Binding-site contacts:
Ligand atom C9 contacts residue THR185 of chain 1.A at 4.3 Å.
Ligand atom C9 contacts residue VAL247 of chain 1.A at 4.1 Å (hydrophobic).
Ligand atom C4 contacts residue HEM1 of chain 1.B at 3.3 Å.
Ligand atom N3 contacts residue GLY248 of chain 1.A at 4.3 Å.
Ligand atom N3 contacts residue CYS357 of chain 1.A at 4.3 Å.
Ligand atom C2 contacts residue THR252 of chain 1.A at 3.5 Å.
Ligand atom N1 contacts residue GLY248 of chain 1.A at 3.7 Å.
Ligand atom C8 contacts residue ILE395 of chain 1.A at 3.8 Å (hydrophobic).
Ligand atom C5 contacts residue THR252 of chain 1.A at 4.4 Å.
Ligand atom N1 contacts residue HEM1 of chain 1.B at 4.0 Å.
Ligand atom C4 contacts residue LEU244 of chain 1.A at 4.4 Å (hydrophobic).
Ligand atom C8 contacts residue THR185 of chain 1.A at 4.0 Å.
Ligand atom C6 contacts residue LEU244 of chain 1.A at 4.3 Å (hydrophobic).
Ligand atom C11 contacts residue VAL247 of chain 1.A at 4.2 Å (hydrophobic).
Ligand atom C2 contacts residue HEM1 of chain 1.B at 2.8 Å.
Ligand atom C10 contacts residue PHE98 of chain 1.A at 4.3 Å (hydrophobic).
Ligand atom C10 contacts residue VAL247 of chain 1.A at 3.9 Å (hydrophobic).
Ligand atom C10 contacts residue LEU244 of chain 1.A at 3.8 Å (hydrophobic).
Ligand atom C9 contacts residue PHE87 of chain 1.A at 3.1 Å (hydrophobic).
Ligand atom C5 contacts residue GLY248 of chain 1.A at 4.3 Å.
Ligand atom N3 contacts residue HEM1 of chain 1.B at 2.2 Å.
Ligand atom C11 contacts residue LEU244 of chain 1.A at 3.3 Å (hydrophobic).
Ligand atom C7 contacts residue VAL396 of chain 1.A at 3.8 Å (hydrophobic).
Ligand atom C10 contacts residue TYR96 of chain 1.A at 4.3 Å (hydrophobic).
Ligand atom C10 contacts residue PHE87 of chain 1.A at 4.0 Å (hydrophobic).
Ligand atom N1 contacts residue THR252 of chain 1.A at 3.1 Å.
Ligand atom C8 contacts residue PHE87 of chain 1.A at 3.5 Å (hydrophobic).
Ligand atom C9 contacts residue TYR96 of chain 1.A at 4.5 Å (hydrophobic).
Ligand atom C5 contacts residue HEM1 of chain 1.B at 4.3 Å.
Ligand atom C2 contacts residue GLY248 of chain 1.A at 3.7 Å.
Ligand atom C8 contacts residue VAL396 of chain 1.A at 3.9 Å (hydrophobic).

Sequence of chain 1.A:
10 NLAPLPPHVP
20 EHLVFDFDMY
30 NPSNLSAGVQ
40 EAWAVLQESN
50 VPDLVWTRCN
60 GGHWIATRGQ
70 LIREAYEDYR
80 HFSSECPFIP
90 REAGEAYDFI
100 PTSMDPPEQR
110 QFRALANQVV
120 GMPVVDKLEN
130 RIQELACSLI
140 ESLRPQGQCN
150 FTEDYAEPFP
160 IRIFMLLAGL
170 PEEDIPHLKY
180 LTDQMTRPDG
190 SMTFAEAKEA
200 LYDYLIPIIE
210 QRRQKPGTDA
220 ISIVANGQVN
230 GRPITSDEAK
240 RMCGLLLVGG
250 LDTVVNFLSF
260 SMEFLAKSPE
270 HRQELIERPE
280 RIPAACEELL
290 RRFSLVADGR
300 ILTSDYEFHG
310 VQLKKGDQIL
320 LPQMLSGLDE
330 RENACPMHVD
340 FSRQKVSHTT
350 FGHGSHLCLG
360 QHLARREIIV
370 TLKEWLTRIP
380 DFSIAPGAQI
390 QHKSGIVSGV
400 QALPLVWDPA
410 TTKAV

The small molecule below binds the protein below.
Small molecule (SMILES): c1ccc(-c2cnc[nH]2)cc1